Binding-site contacts:
Ligand atom C2 contacts residue ASN157 of chain 1.B at 2.5 Å.
Ligand atom C3 contacts residue ASN157 of chain 1.B at 3.8 Å.
Ligand atom C8 contacts residue LYS594 of chain 1.B at 4.2 Å.
Ligand atom C3 contacts residue GLY595 of chain 1.B at 3.9 Å.
Ligand atom N2 contacts residue PRO601 of chain 1.B at 4.2 Å.
Ligand atom C5 contacts residue PHE591 of chain 1.B at 3.5 Å (hydrophobic).
Ligand atom O5 contacts residue ASN157 of chain 1.B at 2.4 Å (h-bond).
Ligand atom C1 contacts residue PHE591 of chain 1.B at 3.7 Å (hydrophobic).
Ligand atom O5 contacts residue PHE591 of chain 1.B at 3.8 Å.
Ligand atom C6 contacts residue SER156 of chain 1.B at 3.6 Å.
Ligand atom N2 contacts residue GLY595 of chain 1.B at 2.9 Å (h-bond).
Ligand atom C1 contacts residue GLY153 of chain 1.B at 4.1 Å.
Ligand atom C2 contacts residue GLY595 of chain 1.B at 3.8 Å.
Ligand atom C8 contacts residue GLY595 of chain 1.B at 3.5 Å.
Ligand atom C1 contacts residue GLY595 of chain 1.B at 4.3 Å.
Ligand atom C7 contacts residue PRO601 of chain 1.B at 4.1 Å (hydrophobic).
Ligand atom C7 contacts residue GLY595 of chain 1.B at 3.7 Å.
Ligand atom C4 contacts residue ASN157 of chain 1.B at 4.2 Å.
Ligand atom C7 contacts residue ASN157 of chain 1.B at 3.4 Å.
Ligand atom O6 contacts residue ASN157 of chain 1.B at 4.3 Å.
Ligand atom C1 contacts residue PRO601 of chain 1.B at 3.5 Å (hydrophobic).
Ligand atom C6 contacts residue PHE591 of chain 1.B at 3.8 Å (hydrophobic).
Ligand atom N2 contacts residue ASN157 of chain 1.B at 2.9 Å (h-bond).
Ligand atom O4 contacts residue PHE591 of chain 1.B at 4.2 Å.
Ligand atom C8 contacts residue LEU596 of chain 1.B at 4.2 Å (hydrophobic).
Ligand atom O5 contacts residue PRO601 of chain 1.B at 4.4 Å.
Ligand atom C5 contacts residue GLY153 of chain 1.B at 4.4 Å.
Ligand atom O7 contacts residue ASN157 of chain 1.B at 3.4 Å (h-bond).
Ligand atom C5 contacts residue SER156 of chain 1.B at 4.1 Å.
Ligand atom C6 contacts residue GLY153 of chain 1.B at 4.4 Å.
Ligand atom O5 contacts residue SER156 of chain 1.B at 3.3 Å (h-bond).
Ligand atom C5 contacts residue ASN157 of chain 1.B at 3.7 Å.
Ligand atom C8 contacts residue PRO601 of chain 1.B at 3.9 Å (hydrophobic).
Ligand atom C1 contacts residue SER156 of chain 1.B at 4.4 Å.
Ligand atom C1 contacts residue ASN157 of chain 1.B at 1.4 Å.
Ligand atom C3 contacts residue PHE591 of chain 1.B at 4.2 Å (hydrophobic).
Ligand atom O3 contacts residue GLY595 of chain 1.B at 3.6 Å.
Ligand atom O6 contacts residue SER156 of chain 1.B at 2.6 Å (h-bond).
Ligand atom O6 contacts residue GLY153 of chain 1.B at 4.5 Å.
Ligand atom O5 contacts residue GLY153 of chain 1.B at 3.6 Å.

This small molecule binds to this protein.
Small molecule (SMILES): CC(=O)N[C@@H]1[C@@H](O)[C@H](O)[C@@H](CO)O[C@H]1O

Sequence of chain 1.B:
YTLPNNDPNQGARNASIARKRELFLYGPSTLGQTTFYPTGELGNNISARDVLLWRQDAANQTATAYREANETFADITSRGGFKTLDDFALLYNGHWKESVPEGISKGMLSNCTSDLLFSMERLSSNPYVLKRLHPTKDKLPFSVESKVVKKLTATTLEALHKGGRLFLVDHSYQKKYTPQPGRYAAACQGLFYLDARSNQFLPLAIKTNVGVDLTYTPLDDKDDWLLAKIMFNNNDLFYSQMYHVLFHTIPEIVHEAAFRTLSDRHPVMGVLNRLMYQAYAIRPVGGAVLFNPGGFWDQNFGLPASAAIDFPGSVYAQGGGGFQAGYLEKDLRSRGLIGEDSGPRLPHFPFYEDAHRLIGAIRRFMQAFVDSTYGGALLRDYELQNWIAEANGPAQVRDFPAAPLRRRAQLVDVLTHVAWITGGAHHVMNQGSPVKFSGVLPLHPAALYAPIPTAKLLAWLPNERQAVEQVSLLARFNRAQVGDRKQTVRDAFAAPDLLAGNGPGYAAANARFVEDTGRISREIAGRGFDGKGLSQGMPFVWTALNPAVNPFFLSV